Binding-site contacts:
Ligand atom OXT contacts residue NAP1 of chain 1.N at 3.0 Å.
Ligand atom CB contacts residue NAP1 of chain 1.N at 4.5 Å.
Ligand atom CA contacts residue NAP1 of chain 1.N at 4.1 Å.
Ligand atom C contacts residue NAP1 of chain 1.N at 3.9 Å.
Ligand atom N contacts residue NAP1 of chain 1.N at 3.2 Å.

The protein below binds the small molecule below.
Small molecule (SMILES): N[C@@H](CCC(=O)O)C(=O)O